Sequence of chain 1.A:
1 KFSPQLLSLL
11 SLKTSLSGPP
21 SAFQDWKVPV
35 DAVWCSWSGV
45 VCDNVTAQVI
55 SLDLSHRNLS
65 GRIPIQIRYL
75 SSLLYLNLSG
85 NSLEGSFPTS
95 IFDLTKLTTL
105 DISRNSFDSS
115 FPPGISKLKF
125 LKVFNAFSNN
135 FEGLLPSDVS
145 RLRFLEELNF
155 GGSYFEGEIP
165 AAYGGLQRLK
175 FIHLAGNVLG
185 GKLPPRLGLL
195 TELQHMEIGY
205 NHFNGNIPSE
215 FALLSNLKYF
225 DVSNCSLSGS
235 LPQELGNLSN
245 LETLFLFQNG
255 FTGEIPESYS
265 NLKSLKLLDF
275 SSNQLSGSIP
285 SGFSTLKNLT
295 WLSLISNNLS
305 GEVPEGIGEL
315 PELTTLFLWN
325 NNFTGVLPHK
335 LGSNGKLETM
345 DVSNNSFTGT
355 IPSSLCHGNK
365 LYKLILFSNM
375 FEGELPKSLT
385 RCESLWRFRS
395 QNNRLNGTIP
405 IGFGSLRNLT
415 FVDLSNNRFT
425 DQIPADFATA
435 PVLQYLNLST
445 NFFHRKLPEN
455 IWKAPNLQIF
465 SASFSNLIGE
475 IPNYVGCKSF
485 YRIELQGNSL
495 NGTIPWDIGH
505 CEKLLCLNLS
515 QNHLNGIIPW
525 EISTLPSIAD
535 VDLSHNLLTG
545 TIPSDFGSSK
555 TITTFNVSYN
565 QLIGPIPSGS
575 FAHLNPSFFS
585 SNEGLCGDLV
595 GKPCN

Binding-site contacts:
Ligand atom C4 contacts residue ASN81 of chain 1.A at 4.2 Å.
Ligand atom O5 contacts residue SER59 of chain 1.A at 3.6 Å.
Ligand atom O5 contacts residue ASN81 of chain 1.A at 2.4 Å (h-bond).
Ligand atom C5 contacts residue SER83 of chain 1.A at 3.8 Å.
Ligand atom N2 contacts residue ASN81 of chain 1.A at 2.9 Å (h-bond).
Ligand atom C8 contacts residue TYR79 of chain 1.A at 4.4 Å (hydrophobic).
Ligand atom C6 contacts residue SER83 of chain 1.A at 4.4 Å.
Ligand atom C6 contacts residue HIS60 of chain 1.A at 3.7 Å.
Ligand atom C1 contacts residue ASP105 of chain 1.A at 3.5 Å.
Ligand atom O7 contacts residue ASN81 of chain 1.A at 4.0 Å.
Ligand atom C8 contacts residue ASP105 of chain 1.A at 3.6 Å.
Ligand atom C7 contacts residue ASP105 of chain 1.A at 3.6 Å.
Ligand atom N2 contacts residue ASP105 of chain 1.A at 2.7 Å (salt-bridge).
Ligand atom N2 contacts residue TYR79 of chain 1.A at 4.0 Å.
Ligand atom C1 contacts residue ASN81 of chain 1.A at 1.4 Å.
Ligand atom O5 contacts residue TYR79 of chain 1.A at 4.2 Å.
Ligand atom C2 contacts residue TYR79 of chain 1.A at 3.6 Å (hydrophobic).
Ligand atom C7 contacts residue TYR79 of chain 1.A at 3.8 Å (hydrophobic).
Ligand atom C3 contacts residue ASP105 of chain 1.A at 4.0 Å.
Ligand atom C1 contacts residue SER83 of chain 1.A at 3.9 Å.
Ligand atom O5 contacts residue SER83 of chain 1.A at 3.8 Å.
Ligand atom C2 contacts residue ASP105 of chain 1.A at 3.5 Å.
Ligand atom C7 contacts residue ASN81 of chain 1.A at 3.6 Å.
Ligand atom C2 contacts residue ASN81 of chain 1.A at 2.4 Å.
Ligand atom C5 contacts residue ASN81 of chain 1.A at 3.7 Å.
Ligand atom C8 contacts residue VAL127 of chain 1.A at 4.3 Å (hydrophobic).
Ligand atom C8 contacts residue THR103 of chain 1.A at 3.6 Å.
Ligand atom C6 contacts residue SER59 of chain 1.A at 3.4 Å.
Ligand atom C5 contacts residue SER59 of chain 1.A at 4.1 Å.
Ligand atom O7 contacts residue TYR79 of chain 1.A at 3.5 Å (h-bond).
Ligand atom O5 contacts residue ASP57 of chain 1.A at 4.3 Å.
Ligand atom C1 contacts residue TYR79 of chain 1.A at 3.6 Å (hydrophobic).
Ligand atom O6 contacts residue SER59 of chain 1.A at 3.2 Å (h-bond).
Ligand atom C3 contacts residue ASN81 of chain 1.A at 3.8 Å.

The protein below binds the small molecule below.
Small molecule (SMILES): CC(=O)N[C@@H]1[C@@H](O)[C@H](O)[C@@H](CO)O[C@H]1O